A small-molecule ligand and the protein it binds are described below.
Small molecule (SMILES): COc1cc(N2CCN(C)CC2)ccc1Nc1ncc2c(n1)N(C)c1ccccc1C(=O)N2CC(F)(F)F

Sequence of chain 1.B:
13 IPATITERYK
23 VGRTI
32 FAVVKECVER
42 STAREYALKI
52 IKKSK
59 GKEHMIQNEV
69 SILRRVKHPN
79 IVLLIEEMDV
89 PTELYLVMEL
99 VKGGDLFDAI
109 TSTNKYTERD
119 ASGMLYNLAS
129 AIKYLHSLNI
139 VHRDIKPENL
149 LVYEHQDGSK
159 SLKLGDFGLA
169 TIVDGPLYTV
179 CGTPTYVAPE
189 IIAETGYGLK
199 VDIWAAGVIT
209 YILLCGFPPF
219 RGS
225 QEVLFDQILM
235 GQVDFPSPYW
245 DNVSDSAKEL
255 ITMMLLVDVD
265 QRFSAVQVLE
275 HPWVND

Binding-site contacts:
Ligand atom C6 contacts residue VAL99 of chain 1.B at 3.3 Å (hydrophobic).
Ligand atom N5 contacts residue LEU98 of chain 1.B at 3.8 Å.
Ligand atom O1 contacts residue VAL99 of chain 1.B at 3.3 Å (h-bond).
Ligand atom C24 contacts residue LEU149 of chain 1.B at 3.8 Å (hydrophobic).
Ligand atom O contacts residue VAL80 of chain 1.B at 3.5 Å.
Ligand atom C1 contacts residue GLU97 of chain 1.B at 3.6 Å.
Ligand atom N5 contacts residue VAL99 of chain 1.B at 3.1 Å (h-bond).
Ligand atom C23 contacts residue GLY163 of chain 1.B at 3.8 Å.
Ligand atom C18 contacts residue GLU97 of chain 1.B at 3.4 Å.
Ligand atom C5 contacts residue LEU149 of chain 1.B at 3.6 Å (hydrophobic).
Ligand atom C3 contacts residue LEU149 of chain 1.B at 3.5 Å (hydrophobic).
Ligand atom C17 contacts residue GLU37 of chain 1.B at 3.7 Å.
Ligand atom F2 contacts residue VAL35 of chain 1.B at 3.2 Å.
Ligand atom C8 contacts residue GLY102 of chain 1.B at 3.5 Å.
Ligand atom C23 contacts residue ASN147 of chain 1.B at 3.7 Å.
Ligand atom O contacts residue PG41 of chain 1.F at 3.6 Å.
Ligand atom C1 contacts residue VAL80 of chain 1.B at 3.8 Å (hydrophobic).
Ligand atom C9 contacts residue GLY102 of chain 1.B at 3.9 Å.
Ligand atom F2 contacts residue ALA48 of chain 1.B at 3.2 Å.
Ligand atom O contacts residue MET96 of chain 1.B at 3.8 Å.
Ligand atom C18 contacts residue VAL99 of chain 1.B at 3.8 Å (hydrophobic).
Ligand atom C contacts residue VAL80 of chain 1.B at 3.9 Å (hydrophobic).
Ligand atom C16 contacts residue VAL99 of chain 1.B at 3.7 Å (hydrophobic).
Ligand atom N2 contacts residue VAL99 of chain 1.B at 2.6 Å (h-bond).
Ligand atom C1 contacts residue MET96 of chain 1.B at 3.8 Å (hydrophobic).
Ligand atom N5 contacts residue LEU149 of chain 1.B at 3.5 Å.
Ligand atom C4 contacts residue LEU149 of chain 1.B at 3.7 Å (hydrophobic).
Ligand atom C24 contacts residue ASN147 of chain 1.B at 3.8 Å.
Ligand atom N1 contacts residue LEU149 of chain 1.B at 3.8 Å.
Ligand atom C18 contacts residue LEU149 of chain 1.B at 3.4 Å (hydrophobic).
Ligand atom C22 contacts residue GLY163 of chain 1.B at 3.7 Å.
Ligand atom C24 contacts residue GLU146 of chain 1.B at 3.6 Å.
Ligand atom C11 contacts residue ASP106 of chain 1.B at 3.7 Å.
Ligand atom F contacts residue PG41 of chain 1.F at 3.7 Å.
Ligand atom C22 contacts residue ASP164 of chain 1.B at 3.8 Å.
Ligand atom C5 contacts residue VAL99 of chain 1.B at 3.4 Å (hydrophobic).
Ligand atom C10 contacts residue ASP106 of chain 1.B at 3.7 Å.
Ligand atom F1 contacts residue MET96 of chain 1.B at 3.3 Å.
Ligand atom C7 contacts residue GLY102 of chain 1.B at 3.5 Å.
Ligand atom C25 contacts residue LEU149 of chain 1.B at 3.6 Å (hydrophobic).